Binding-site contacts:
Ligand atom CAX contacts residue ARG195 of chain 1.A at 3.3 Å.
Ligand atom OAA contacts residue PRO188 of chain 1.A at 4.4 Å.
Ligand atom CAM contacts residue ARG195 of chain 1.A at 3.7 Å.
Ligand atom OAC contacts residue ARG195 of chain 1.A at 4.3 Å.
Ligand atom CAR contacts residue ARG195 of chain 1.A at 3.7 Å.
Ligand atom CAN contacts residue ARG195 of chain 1.A at 4.4 Å.
Ligand atom OAE contacts residue ALA192 of chain 1.A at 4.4 Å.
Ligand atom CAV contacts residue ARG195 of chain 1.A at 4.1 Å.
Ligand atom CAZ contacts residue ARG195 of chain 1.A at 3.8 Å.
Ligand atom CAS contacts residue ARG195 of chain 1.A at 3.6 Å.
Ligand atom OAD contacts residue LYS225 of chain 1.A at 3.9 Å.
Ligand atom CAY contacts residue ARG195 of chain 1.A at 4.0 Å.
Ligand atom CBB contacts residue ARG195 of chain 1.A at 3.7 Å.
Ligand atom OAL contacts residue ARG195 of chain 1.A at 4.1 Å.
Ligand atom CBA contacts residue ARG195 of chain 1.A at 3.2 Å.
Ligand atom CAQ contacts residue ARG195 of chain 1.A at 3.5 Å.
Ligand atom OAJ contacts residue LYS225 of chain 1.A at 4.4 Å.
Ligand atom CAW contacts residue ARG195 of chain 1.A at 3.4 Å.
Ligand atom CAT contacts residue ARG195 of chain 1.A at 3.6 Å.
Ligand atom OAC contacts residue ASP222 of chain 1.A at 4.4 Å.
Ligand atom OAC contacts residue LYS225 of chain 1.A at 3.4 Å.
Ligand atom CAU contacts residue ARG195 of chain 1.A at 4.4 Å.
Ligand atom OAJ contacts residue ARG195 of chain 1.A at 4.4 Å.
Ligand atom CAO contacts residue ARG195 of chain 1.A at 4.1 Å.
Ligand atom SBD contacts residue LYS225 of chain 1.A at 4.1 Å.

Sequence of chain 1.A:
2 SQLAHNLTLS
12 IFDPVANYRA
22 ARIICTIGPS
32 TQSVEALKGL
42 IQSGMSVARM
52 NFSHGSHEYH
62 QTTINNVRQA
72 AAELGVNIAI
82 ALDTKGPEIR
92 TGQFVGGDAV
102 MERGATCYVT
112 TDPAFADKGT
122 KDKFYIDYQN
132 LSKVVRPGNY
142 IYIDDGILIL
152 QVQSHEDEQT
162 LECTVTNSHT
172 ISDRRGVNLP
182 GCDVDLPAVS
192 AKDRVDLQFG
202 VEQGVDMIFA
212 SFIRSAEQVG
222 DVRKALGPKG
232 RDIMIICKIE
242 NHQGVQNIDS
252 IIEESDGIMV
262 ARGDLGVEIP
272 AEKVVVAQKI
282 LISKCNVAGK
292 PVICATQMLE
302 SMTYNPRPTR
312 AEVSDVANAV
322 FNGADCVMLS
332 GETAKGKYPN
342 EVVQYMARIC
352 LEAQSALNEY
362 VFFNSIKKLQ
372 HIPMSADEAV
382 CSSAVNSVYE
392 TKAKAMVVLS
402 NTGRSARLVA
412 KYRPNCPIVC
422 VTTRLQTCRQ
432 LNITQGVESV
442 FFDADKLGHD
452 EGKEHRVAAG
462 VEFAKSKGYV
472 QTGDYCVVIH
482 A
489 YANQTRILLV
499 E

A protein and the small-molecule ligand that binds it are described below.
Small molecule (SMILES): O=S(=O)(O)c1cc(S(=O)(=O)O)c2ccc3c(S(=O)(=O)O)cc(S(=O)(=O)O)c4ccc1c2c43